Sequence of chain 18.T:
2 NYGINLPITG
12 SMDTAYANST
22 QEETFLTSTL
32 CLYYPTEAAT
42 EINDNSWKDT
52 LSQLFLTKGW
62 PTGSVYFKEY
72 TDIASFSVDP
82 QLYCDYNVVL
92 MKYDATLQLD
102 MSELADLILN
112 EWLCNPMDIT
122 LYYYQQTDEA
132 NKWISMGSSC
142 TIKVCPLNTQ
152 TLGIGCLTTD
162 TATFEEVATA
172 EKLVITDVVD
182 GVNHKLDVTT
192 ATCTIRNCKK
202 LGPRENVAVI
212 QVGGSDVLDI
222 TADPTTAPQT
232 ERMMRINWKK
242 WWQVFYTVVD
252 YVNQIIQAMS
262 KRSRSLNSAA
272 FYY

A small-molecule ligand and the protein it binds are described below.
Small molecule (SMILES): CC(=O)N[C@H]1[C@H](O[C@H]2[C@H](O)[C@@H](NC(C)=O)CO[C@@H]2CO)O[C@H](CO)[C@@H](O)[C@@H]1O

Binding-site contacts:
Ligand atom C2 contacts residue ASN19 of chain 18.T at 3.0 Å.
Ligand atom C5 contacts residue ASN19 of chain 18.T at 3.8 Å.
Ligand atom O5 contacts residue ASN19 of chain 18.T at 2.8 Å (h-bond).
Ligand atom O7 contacts residue ASN19 of chain 18.T at 4.1 Å.
Ligand atom C8 contacts residue ASN19 of chain 18.T at 4.3 Å.
Ligand atom C1 contacts residue ASN19 of chain 18.T at 1.7 Å.
Ligand atom N2 contacts residue ASN19 of chain 18.T at 3.1 Å (h-bond).
Ligand atom C3 contacts residue ASN19 of chain 18.T at 4.1 Å.
Ligand atom C7 contacts residue ASN19 of chain 18.T at 3.6 Å.